Binding-site contacts:
Ligand atom N6 contacts residue ASP31 of chain 1.B at 2.3 Å (salt-bridge).
Ligand atom N1 contacts residue ASP34 of chain 1.B at 2.8 Å (salt-bridge).
Ligand atom C6 contacts residue ALA45 of chain 1.B at 3.2 Å (hydrophobic).
Ligand atom N7 contacts residue TRP29 of chain 1.B at 3.0 Å.
Ligand atom N1 contacts residue SER28 of chain 1.B at 2.9 Å.
Ligand atom C6 contacts residue TRP29 of chain 1.B at 3.3 Å (hydrophobic).
Ligand atom N6 contacts residue ARG49 of chain 1.B at 3.1 Å (salt-bridge).
Ligand atom N9 contacts residue GLN30 of chain 1.B at 3.3 Å (h-bond).
Ligand atom N1 contacts residue ALA45 of chain 1.B at 2.7 Å (h-bond).
Ligand atom C4 contacts residue GLN30 of chain 1.B at 3.3 Å.
Ligand atom OP1 contacts residue ARG4 of chain 1.B at 2.8 Å (salt-bridge).
Ligand atom O6 contacts residue TYR44 of chain 1.B at 3.2 Å.
Ligand atom C6 contacts residue HIS78 of chain 1.B at 3.3 Å.
Ligand atom N6 contacts residue HIS78 of chain 1.B at 2.9 Å (h-bond).
Ligand atom N1 contacts residue GLN30 of chain 1.B at 3.3 Å (h-bond).
Ligand atom OP2 contacts residue PRO10 of chain 1.B at 3.2 Å (h-bond).
Ligand atom C8 contacts residue TRP29 of chain 1.B at 3.1 Å (hydrophobic).
Ligand atom C2 contacts residue SER28 of chain 1.B at 3.1 Å.
Ligand atom N3 contacts residue HIS78 of chain 1.B at 3.1 Å.
Ligand atom O6 contacts residue TRP29 of chain 1.B at 3.3 Å.
Ligand atom O2' contacts residue ARG49 of chain 1.B at 3.4 Å (salt-bridge).
Ligand atom OP2 contacts residue ARG49 of chain 1.B at 2.8 Å (salt-bridge).
Ligand atom N2 contacts residue ASP34 of chain 1.B at 2.8 Å (salt-bridge).
Ligand atom N1 contacts residue HIS78 of chain 1.B at 2.9 Å.
Ligand atom N9 contacts residue TRP29 of chain 1.B at 3.4 Å.
Ligand atom C5 contacts residue TRP29 of chain 1.B at 3.3 Å (hydrophobic).
Ligand atom C4 contacts residue TRP29 of chain 1.B at 3.3 Å (hydrophobic).
Ligand atom N3 contacts residue TYR48 of chain 1.B at 2.9 Å (h-bond).
Ligand atom N3 contacts residue GLU79 of chain 1.B at 3.3 Å (salt-bridge).
Ligand atom N4 contacts residue GLU79 of chain 1.B at 2.9 Å (salt-bridge).
Ligand atom O6 contacts residue ALA45 of chain 1.B at 2.9 Å (h-bond).
Ligand atom O6 contacts residue LYS33 of chain 1.B at 3.2 Å.
Ligand atom N2 contacts residue ASP46 of chain 1.B at 2.7 Å (salt-bridge).
Ligand atom OP2 contacts residue MET1 of chain 1.B at 2.8 Å (h-bond).
Ligand atom N7 contacts residue ARG12 of chain 1.B at 3.0 Å (salt-bridge).
Ligand atom O3' contacts residue ARG49 of chain 1.B at 3.1 Å (salt-bridge).
Ligand atom OP1 contacts residue GLY5 of chain 1.B at 3.0 Å (h-bond).
Ligand atom N7 contacts residue SER11 of chain 1.B at 3.1 Å.
Ligand atom O2 contacts residue ARG49 of chain 1.B at 3.3 Å.
Ligand atom O4' contacts residue GLN30 of chain 1.B at 2.9 Å (h-bond).

A protein and the small-molecule ligand that binds it are described below.
Small molecule (SMILES): Nc1ccn([C@@H]2O[C@H](CO[P](=O)(O)O[C@H]3[C@@H](O)[C@H](n4cnc5c4NC=NC5N)O[C@@H]3CO[P](=O)(O)O[C@H]3[C@@H](O)[C@H](n4cnc5c(=O)[nH]c(N)nc54)O[C@@H]3CO[P](=O)(O)O[C@H]3[C@@H](O)[C@H](n4cnc5c(=O)[nH]c(N)nc54)O[C@@H]3CO[P](=O)(O)O[C@H]3[C@@H](O)[C@H](n4cnc5c4NC=NC5N)O[C@@H]3CO[P](=O)(O)O[C@H]3[C@@H](O)[C@H](n4cnc5c4NC=NC5N)O[C@@H]3CO[P](=O)(O)O[C@H]3[C@@H](O)[C@H](n4cnc5c(=O)[nH]c(N)nc54)O[C@@H]3CO[P](=O)(O)O[C@H]3[C@@H](O)[C@H](n4ccc(=O)[nH]c4=O)O[C@@H]3CO)[C@@H](O)[C@H]2O)c(=O)n1

Sequence of chain 1.B:
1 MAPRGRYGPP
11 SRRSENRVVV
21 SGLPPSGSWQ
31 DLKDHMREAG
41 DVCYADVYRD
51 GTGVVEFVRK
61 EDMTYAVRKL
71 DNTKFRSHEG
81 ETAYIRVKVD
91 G